Sequence of chain 6.A:
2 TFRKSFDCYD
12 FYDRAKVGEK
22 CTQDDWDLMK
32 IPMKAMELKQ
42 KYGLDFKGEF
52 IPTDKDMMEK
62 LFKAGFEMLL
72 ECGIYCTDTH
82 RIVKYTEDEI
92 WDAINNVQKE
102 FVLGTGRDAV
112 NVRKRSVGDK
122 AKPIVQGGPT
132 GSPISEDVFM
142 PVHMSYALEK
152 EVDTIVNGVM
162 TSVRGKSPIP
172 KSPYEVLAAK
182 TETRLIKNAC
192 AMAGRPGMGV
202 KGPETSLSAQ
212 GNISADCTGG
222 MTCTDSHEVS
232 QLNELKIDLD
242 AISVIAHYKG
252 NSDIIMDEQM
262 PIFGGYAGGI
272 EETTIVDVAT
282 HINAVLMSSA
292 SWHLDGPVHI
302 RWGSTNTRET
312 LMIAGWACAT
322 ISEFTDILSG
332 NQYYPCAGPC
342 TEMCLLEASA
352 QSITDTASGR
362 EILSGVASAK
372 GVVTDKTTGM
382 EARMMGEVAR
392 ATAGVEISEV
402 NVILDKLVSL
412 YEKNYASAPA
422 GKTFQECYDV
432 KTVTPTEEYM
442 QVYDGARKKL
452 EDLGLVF

Binding-site contacts:
Ligand atom C3 contacts residue GLU205 of chain 6.A at 3.1 Å.
Ligand atom O2 contacts residue TYR335 of chain 6.A at 3.8 Å.
Ligand atom C6 contacts residue ASN158 of chain 6.A at 4.0 Å.
Ligand atom C2 contacts residue GLU229 of chain 6.A at 3.8 Å.
Ligand atom O3 contacts residue GLN333 of chain 6.A at 3.4 Å (h-bond).
Ligand atom O1 contacts residue VAL157 of chain 6.A at 3.5 Å.
Ligand atom O1 contacts residue SER365 of chain 6.A at 2.9 Å (h-bond).
Ligand atom C2 contacts residue LYS202 of chain 6.A at 2.4 Å.
Ligand atom O1 contacts residue LEU295 of chain 6.A at 3.4 Å.
Ligand atom C6 contacts residue GLU205 of chain 6.A at 3.3 Å.
Ligand atom S1 contacts residue GLN333 of chain 6.A at 3.7 Å.
Ligand atom N1 contacts residue LYS202 of chain 6.A at 3.1 Å (salt-bridge).
Ligand atom C1 contacts residue LEU295 of chain 6.A at 3.4 Å (hydrophobic).
Ligand atom C1 contacts residue SER365 of chain 6.A at 3.9 Å.
Ligand atom C5 contacts residue LYS202 of chain 6.A at 4.1 Å.
Ligand atom C1 contacts residue LYS202 of chain 6.A at 1.3 Å.
Ligand atom C3 contacts residue LYS202 of chain 6.A at 2.9 Å.
Ligand atom C1 contacts residue GLN333 of chain 6.A at 3.8 Å.
Ligand atom O4 contacts residue GLN333 of chain 6.A at 3.1 Å (h-bond).
Ligand atom C2 contacts residue GLN333 of chain 6.A at 3.4 Å.
Ligand atom N1 contacts residue GLU229 of chain 6.A at 2.8 Å (salt-bridge).
Ligand atom C5 contacts residue GLU229 of chain 6.A at 3.3 Å.
Ligand atom C6 contacts residue LYS202 of chain 6.A at 3.5 Å.
Ligand atom O4 contacts residue TYR335 of chain 6.A at 2.6 Å (h-bond).
Ligand atom C6 contacts residue THR131 of chain 6.A at 3.3 Å.
Ligand atom O3 contacts residue GLU259 of chain 6.A at 3.0 Å.
Ligand atom S1 contacts residue TYR335 of chain 6.A at 3.8 Å.
Ligand atom N1 contacts residue LEU295 of chain 6.A at 3.8 Å.
Ligand atom C3 contacts residue GLU229 of chain 6.A at 3.3 Å.
Ligand atom C6 contacts residue VAL157 of chain 6.A at 3.7 Å (hydrophobic).
Ligand atom O1 contacts residue LYS202 of chain 6.A at 2.3 Å (salt-bridge).
Ligand atom C5 contacts residue GLN333 of chain 6.A at 3.8 Å.
Ligand atom C6 contacts residue GLY132 of chain 6.A at 3.1 Å.
Ligand atom O1 contacts residue GLN333 of chain 6.A at 3.9 Å.
Ligand atom C4 contacts residue GLU205 of chain 6.A at 3.4 Å.
Ligand atom O3 contacts residue MET261 of chain 6.A at 3.7 Å.
Ligand atom C1 contacts residue VAL157 of chain 6.A at 3.7 Å (hydrophobic).
Ligand atom C1 contacts residue GLU229 of chain 6.A at 4.0 Å.
Ligand atom N1 contacts residue GLN333 of chain 6.A at 2.8 Å (h-bond).
Ligand atom O1 contacts residue THR131 of chain 6.A at 4.0 Å.

This small molecule binds to this protein.
Small molecule (SMILES): C[C@@H]1C[C@H](S(=O)(=O)O)N[C@H]1C(=O)O